This protein binds this small molecule.
Small molecule (SMILES): CC1=N[Pt]2N=C(C)O[As]2(O)(O)O1

Binding-site contacts:
Ligand atom PT1 contacts residue HIS49 of chain 9.A at 2.0 Å.
Ligand atom O3 contacts residue ARG52 of chain 9.A at 2.3 Å (salt-bridge).
Ligand atom C4 contacts residue GLU53 of chain 9.A at 3.3 Å.
Ligand atom AS1 contacts residue CD1 of chain 9.S at 4.0 Å.
Ligand atom O1 contacts residue CD1 of chain 9.S at 3.9 Å.
Ligand atom C3 contacts residue ARG52 of chain 9.A at 3.8 Å.
Ligand atom C1 contacts residue HIS49 of chain 9.A at 4.1 Å.
Ligand atom N2 contacts residue GLU53 of chain 9.A at 3.0 Å (salt-bridge).
Ligand atom N1 contacts residue CD1 of chain 9.S at 3.9 Å.
Ligand atom C2 contacts residue GLU45 of chain 9.A at 4.0 Å.
Ligand atom AS1 contacts residue ARG52 of chain 9.A at 3.8 Å.
Ligand atom N2 contacts residue HIS49 of chain 9.A at 3.0 Å (h-bond).
Ligand atom O2 contacts residue ARG52 of chain 9.A at 3.5 Å.
Ligand atom C4 contacts residue ARG52 of chain 9.A at 3.7 Å.
Ligand atom AS1 contacts residue HIS49 of chain 9.A at 4.3 Å.
Ligand atom N1 contacts residue HIS49 of chain 9.A at 2.8 Å (h-bond).
Ligand atom N2 contacts residue ARG52 of chain 9.A at 3.8 Å.
Ligand atom C3 contacts residue HIS49 of chain 9.A at 4.2 Å.
Ligand atom C1 contacts residue CD1 of chain 9.S at 3.9 Å.
Ligand atom C4 contacts residue GLU56 of chain 9.A at 4.4 Å.
Ligand atom O3 contacts residue CD1 of chain 9.S at 3.3 Å.
Ligand atom PT1 contacts residue CD1 of chain 9.S at 4.1 Å.
Ligand atom C3 contacts residue GLU53 of chain 9.A at 3.4 Å.

Sequence of chain 9.A:
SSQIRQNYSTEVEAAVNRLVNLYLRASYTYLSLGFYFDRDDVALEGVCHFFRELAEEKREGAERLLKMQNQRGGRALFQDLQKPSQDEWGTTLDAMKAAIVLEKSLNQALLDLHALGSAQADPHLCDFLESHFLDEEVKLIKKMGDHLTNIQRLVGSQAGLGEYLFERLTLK